Binding-site contacts:
Ligand atom C5 contacts residue ASN19 of chain 50.BA at 3.5 Å.
Ligand atom C2 contacts residue ASN19 of chain 50.BA at 2.9 Å.
Ligand atom C7 contacts residue ASN19 of chain 50.BA at 3.8 Å.
Ligand atom C1 contacts residue ASN19 of chain 50.BA at 1.6 Å.
Ligand atom C3 contacts residue ASN19 of chain 50.BA at 4.0 Å.
Ligand atom O5 contacts residue ASN19 of chain 50.BA at 2.5 Å (h-bond).
Ligand atom C4 contacts residue ASN19 of chain 50.BA at 4.4 Å.
Ligand atom C8 contacts residue TYR17 of chain 50.BA at 4.4 Å (hydrophobic).
Ligand atom O7 contacts residue ASN19 of chain 50.BA at 4.2 Å.
Ligand atom N2 contacts residue ASN19 of chain 50.BA at 3.2 Å (h-bond).

Sequence of chain 50.BA:
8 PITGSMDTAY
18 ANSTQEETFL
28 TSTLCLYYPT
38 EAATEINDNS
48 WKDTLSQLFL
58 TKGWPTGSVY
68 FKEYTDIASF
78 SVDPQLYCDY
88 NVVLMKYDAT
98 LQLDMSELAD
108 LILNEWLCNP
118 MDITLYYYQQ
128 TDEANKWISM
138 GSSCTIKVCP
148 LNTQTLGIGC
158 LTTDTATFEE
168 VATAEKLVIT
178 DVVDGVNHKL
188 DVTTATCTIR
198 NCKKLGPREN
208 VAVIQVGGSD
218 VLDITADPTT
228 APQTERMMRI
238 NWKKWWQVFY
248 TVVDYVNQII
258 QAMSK

A protein and the small-molecule ligand that binds it are described below.
Small molecule (SMILES): CC(=O)N[C@H]1[C@H](O[C@H]2[C@H](O)[C@@H](NC(C)=O)CO[C@@H]2CO)O[C@H](CO)[C@@H](O)[C@@H]1O